The small molecule below binds the protein below.
Small molecule (SMILES): CC(=O)N[C@H]1[C@H](O[C@H]2[C@H](O)[C@@H](NC(C)=O)CO[C@@H]2CO)O[C@H](CO)[C@@H](O)[C@@H]1O

Binding-site contacts:
Ligand atom C7 contacts residue SER56 of chain 1.A at 4.0 Å.
Ligand atom C2 contacts residue ASN55 of chain 1.A at 2.0 Å.
Ligand atom C8 contacts residue PHE49 of chain 1.A at 4.0 Å (hydrophobic).
Ligand atom C5 contacts residue ASN55 of chain 1.A at 3.6 Å.
Ligand atom C8 contacts residue SER57 of chain 1.A at 4.0 Å.
Ligand atom O7 contacts residue ASN55 of chain 1.A at 3.2 Å (h-bond).
Ligand atom C1 contacts residue ASN55 of chain 1.A at 1.4 Å.
Ligand atom C8 contacts residue SER56 of chain 1.A at 3.6 Å.
Ligand atom C4 contacts residue ASN55 of chain 1.A at 4.0 Å.
Ligand atom O7 contacts residue SER57 of chain 1.A at 2.4 Å (h-bond).
Ligand atom C3 contacts residue ASN55 of chain 1.A at 3.5 Å.
Ligand atom N2 contacts residue ASN55 of chain 1.A at 2.5 Å (h-bond).
Ligand atom C7 contacts residue ASN50 of chain 1.A at 4.5 Å.
Ligand atom C7 contacts residue SER57 of chain 1.A at 3.5 Å.
Ligand atom C7 contacts residue ASN55 of chain 1.A at 2.9 Å.
Ligand atom O3 contacts residue ASN55 of chain 1.A at 4.4 Å.
Ligand atom C8 contacts residue ASN50 of chain 1.A at 3.6 Å.
Ligand atom N2 contacts residue ASN50 of chain 1.A at 4.2 Å.
Ligand atom O7 contacts residue SER56 of chain 1.A at 3.5 Å.
Ligand atom C8 contacts residue VAL48 of chain 1.A at 3.4 Å (hydrophobic).
Ligand atom O5 contacts residue ASN55 of chain 1.A at 2.4 Å (h-bond).
Ligand atom C8 contacts residue GLU37 of chain 1.A at 4.5 Å.
Ligand atom C8 contacts residue ASN55 of chain 1.A at 3.3 Å.

Sequence of chain 1.A:
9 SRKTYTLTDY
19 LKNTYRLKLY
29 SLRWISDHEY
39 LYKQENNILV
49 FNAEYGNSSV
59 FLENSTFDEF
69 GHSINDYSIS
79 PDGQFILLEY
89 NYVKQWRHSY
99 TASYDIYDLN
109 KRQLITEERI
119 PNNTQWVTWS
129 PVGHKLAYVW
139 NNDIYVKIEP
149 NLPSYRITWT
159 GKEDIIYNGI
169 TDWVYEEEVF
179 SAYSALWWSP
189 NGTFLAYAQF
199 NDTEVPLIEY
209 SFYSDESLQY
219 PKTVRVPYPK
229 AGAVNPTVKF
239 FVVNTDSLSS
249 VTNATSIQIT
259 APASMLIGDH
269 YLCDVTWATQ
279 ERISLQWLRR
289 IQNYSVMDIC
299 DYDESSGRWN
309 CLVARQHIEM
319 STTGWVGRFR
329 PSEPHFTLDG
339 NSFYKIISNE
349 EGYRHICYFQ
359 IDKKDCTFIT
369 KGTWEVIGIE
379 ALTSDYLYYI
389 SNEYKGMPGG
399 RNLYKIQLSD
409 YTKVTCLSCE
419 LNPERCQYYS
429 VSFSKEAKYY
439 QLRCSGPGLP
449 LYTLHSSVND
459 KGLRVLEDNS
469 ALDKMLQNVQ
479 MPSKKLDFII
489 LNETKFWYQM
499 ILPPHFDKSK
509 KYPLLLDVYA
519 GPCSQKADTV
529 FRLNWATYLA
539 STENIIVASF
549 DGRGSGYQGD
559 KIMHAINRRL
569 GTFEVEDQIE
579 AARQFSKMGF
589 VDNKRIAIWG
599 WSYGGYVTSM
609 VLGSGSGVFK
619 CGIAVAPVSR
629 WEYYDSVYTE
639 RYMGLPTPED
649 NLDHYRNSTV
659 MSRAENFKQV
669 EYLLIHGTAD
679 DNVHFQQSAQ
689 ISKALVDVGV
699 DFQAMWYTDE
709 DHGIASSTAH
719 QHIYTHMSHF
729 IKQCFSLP